Binding-site contacts:
Ligand atom F22 contacts residue LYS56 of chain 1.B at 3.8 Å.
Ligand atom C26 contacts residue LEU77 of chain 1.B at 3.8 Å (hydrophobic).
Ligand atom N01 contacts residue SER171 of chain 1.B at 2.9 Å (h-bond).
Ligand atom N13 contacts residue ANP1 of chain 1.F at 2.9 Å (h-bond).
Ligand atom C20 contacts residue ASP167 of chain 1.B at 3.3 Å.
Ligand atom C08 contacts residue ILE100 of chain 1.B at 3.9 Å (hydrophobic).
Ligand atom C18 contacts residue ILE100 of chain 1.B at 3.6 Å (hydrophobic).
Ligand atom O31 contacts residue GLY169 of chain 1.B at 3.6 Å.
Ligand atom C30 contacts residue VAL170 of chain 1.B at 3.8 Å (hydrophobic).
Ligand atom C26 contacts residue PHE168 of chain 1.B at 3.8 Å (hydrophobic).
Ligand atom S28 contacts residue PHE168 of chain 1.B at 3.7 Å.
Ligand atom O31 contacts residue SER171 of chain 1.B at 3.1 Å (h-bond).
Ligand atom S28 contacts residue LEU74 of chain 1.B at 3.6 Å.
Ligand atom C11 contacts residue ANP1 of chain 1.F at 3.5 Å.
Ligand atom I25 contacts residue VAL86 of chain 1.B at 3.1 Å.
Ligand atom C30 contacts residue SER171 of chain 1.B at 3.5 Å.
Ligand atom C27 contacts residue PHE168 of chain 1.B at 3.2 Å (hydrophobic).
Ligand atom O17 contacts residue LYS56 of chain 1.B at 3.1 Å (salt-bridge).
Ligand atom C27 contacts residue ASP167 of chain 1.B at 3.5 Å.
Ligand atom C23 contacts residue MET102 of chain 1.B at 3.9 Å (hydrophobic).
Ligand atom C30 contacts residue LEU74 of chain 1.B at 3.9 Å (hydrophobic).
Ligand atom N13 contacts residue ASN37 of chain 1.B at 3.7 Å.
Ligand atom C15 contacts residue ANP1 of chain 1.F at 3.8 Å.
Ligand atom O17 contacts residue ILE58 of chain 1.B at 3.5 Å.
Ligand atom C14 contacts residue ASN37 of chain 1.B at 3.6 Å.
Ligand atom C24 contacts residue ASP167 of chain 1.B at 3.9 Å.
Ligand atom F22 contacts residue ILE100 of chain 1.B at 3.8 Å.
Ligand atom C12 contacts residue ANP1 of chain 1.F at 3.5 Å.
Ligand atom C02 contacts residue SER171 of chain 1.B at 3.5 Å.
Ligand atom O31 contacts residue VAL170 of chain 1.B at 2.6 Å (h-bond).
Ligand atom F22 contacts residue MET102 of chain 1.B at 3.3 Å.
Ligand atom N19 contacts residue ASP167 of chain 1.B at 3.2 Å (salt-bridge).
Ligand atom F22 contacts residue ASP167 of chain 1.B at 2.8 Å.
Ligand atom C21 contacts residue ASP167 of chain 1.B at 3.1 Å.
Ligand atom S28 contacts residue ILE100 of chain 1.B at 3.9 Å.
Ligand atom C26 contacts residue ASP167 of chain 1.B at 3.7 Å.
Ligand atom C14 contacts residue ANP1 of chain 1.F at 3.8 Å.
Ligand atom C15 contacts residue GLY38 of chain 1.B at 3.9 Å.
Ligand atom O17 contacts residue ASP167 of chain 1.B at 3.7 Å.
Ligand atom N19 contacts residue ILE100 of chain 1.B at 3.8 Å.

This protein binds this small molecule.
Small molecule (SMILES): CC1(C)CNC(=O)c2sc(Nc3ccc(I)cc3F)c(C(=O)N[C@@H]3CCCNC3)c2C1

Sequence of chain 1.B:
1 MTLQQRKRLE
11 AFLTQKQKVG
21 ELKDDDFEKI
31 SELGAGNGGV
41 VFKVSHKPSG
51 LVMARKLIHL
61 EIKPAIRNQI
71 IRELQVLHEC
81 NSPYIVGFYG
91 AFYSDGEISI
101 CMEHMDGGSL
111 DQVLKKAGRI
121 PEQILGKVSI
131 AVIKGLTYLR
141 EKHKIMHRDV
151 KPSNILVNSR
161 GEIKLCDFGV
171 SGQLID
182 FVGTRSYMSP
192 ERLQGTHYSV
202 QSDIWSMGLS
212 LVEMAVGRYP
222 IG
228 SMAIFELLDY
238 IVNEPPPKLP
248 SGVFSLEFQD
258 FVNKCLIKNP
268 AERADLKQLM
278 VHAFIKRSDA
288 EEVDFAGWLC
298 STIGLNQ